Binding-site contacts:
Ligand atom C6 contacts residue SER21 of chain 1.B at 4.4 Å.
Ligand atom C8 contacts residue PHE46 of chain 1.B at 4.1 Å (hydrophobic).
Ligand atom C4 contacts residue ARG20 of chain 1.B at 4.1 Å.
Ligand atom C4 contacts residue PRO22 of chain 1.B at 3.5 Å (hydrophobic).
Ligand atom C4 contacts residue SER21 of chain 1.B at 4.5 Å.
Ligand atom C4 contacts residue LEU215 of chain 1.B at 3.7 Å (hydrophobic).
Ligand atom C15 contacts residue LEU45 of chain 1.B at 3.8 Å (hydrophobic).
Ligand atom C6 contacts residue LEU215 of chain 1.B at 3.7 Å (hydrophobic).
Ligand atom C16 contacts residue LEU45 of chain 1.B at 3.6 Å (hydrophobic).
Ligand atom C10 contacts residue MET124 of chain 1.B at 4.3 Å (hydrophobic).
Ligand atom C1 contacts residue PHE117 of chain 1.B at 4.5 Å (hydrophobic).
Ligand atom C3 contacts residue LEU215 of chain 1.B at 4.3 Å (hydrophobic).
Ligand atom C1 contacts residue MET124 of chain 1.B at 3.8 Å (hydrophobic).
Ligand atom O3 contacts residue MET124 of chain 1.B at 4.2 Å.
Ligand atom C3 contacts residue PRO22 of chain 1.B at 3.5 Å (hydrophobic).
Ligand atom C5 contacts residue LEU215 of chain 1.B at 4.2 Å (hydrophobic).
Ligand atom C7 contacts residue PHE46 of chain 1.B at 3.7 Å (hydrophobic).
Ligand atom C4 contacts residue MET124 of chain 1.B at 4.2 Å (hydrophobic).
Ligand atom C3 contacts residue MET124 of chain 1.B at 4.0 Å (hydrophobic).
Ligand atom C2 contacts residue PHE117 of chain 1.B at 4.1 Å (hydrophobic).
Ligand atom C2 contacts residue PRO22 of chain 1.B at 4.5 Å (hydrophobic).
Ligand atom O3 contacts residue PRO22 of chain 1.B at 3.0 Å.
Ligand atom C6 contacts residue ARG20 of chain 1.B at 4.3 Å.
Ligand atom C2 contacts residue MET124 of chain 1.B at 3.7 Å (hydrophobic).
Ligand atom C18 contacts residue VAL128 of chain 1.B at 3.7 Å (hydrophobic).
Ligand atom C3 contacts residue ASP120 of chain 1.B at 3.5 Å.
Ligand atom O3 contacts residue ASP120 of chain 1.B at 2.7 Å (salt-bridge).
Ligand atom C11 contacts residue SER125 of chain 1.B at 4.3 Å.
Ligand atom O3 contacts residue LEU215 of chain 1.B at 3.9 Å.
Ligand atom C7 contacts residue LEU45 of chain 1.B at 4.1 Å (hydrophobic).
Ligand atom C2 contacts residue ASP120 of chain 1.B at 3.6 Å.
Ligand atom C1 contacts residue SER121 of chain 1.B at 3.9 Å.
Ligand atom C2 contacts residue SER121 of chain 1.B at 4.0 Å.
Ligand atom C15 contacts residue PHE46 of chain 1.B at 4.0 Å (hydrophobic).
Ligand atom C5 contacts residue PRO22 of chain 1.B at 4.4 Å (hydrophobic).
Ligand atom C3 contacts residue THR179 of chain 1.B at 4.2 Å.
Ligand atom O3 contacts residue THR179 of chain 1.B at 2.9 Å.
Ligand atom C6 contacts residue PHE46 of chain 1.B at 4.0 Å (hydrophobic).

This small molecule binds to this protein.
Small molecule (SMILES): C[C@]12CC[C@@H]3c4ccc(O)cc4CC[C@H]3[C@@H]1CC[C@@H]2O

Sequence of chain 1.B:
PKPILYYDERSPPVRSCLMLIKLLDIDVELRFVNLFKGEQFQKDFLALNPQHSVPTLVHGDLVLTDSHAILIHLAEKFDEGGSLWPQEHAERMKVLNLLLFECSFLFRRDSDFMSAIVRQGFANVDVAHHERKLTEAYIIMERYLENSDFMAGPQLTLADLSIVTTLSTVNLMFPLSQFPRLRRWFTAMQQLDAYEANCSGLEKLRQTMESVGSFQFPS